Sequence of chain 16.B:
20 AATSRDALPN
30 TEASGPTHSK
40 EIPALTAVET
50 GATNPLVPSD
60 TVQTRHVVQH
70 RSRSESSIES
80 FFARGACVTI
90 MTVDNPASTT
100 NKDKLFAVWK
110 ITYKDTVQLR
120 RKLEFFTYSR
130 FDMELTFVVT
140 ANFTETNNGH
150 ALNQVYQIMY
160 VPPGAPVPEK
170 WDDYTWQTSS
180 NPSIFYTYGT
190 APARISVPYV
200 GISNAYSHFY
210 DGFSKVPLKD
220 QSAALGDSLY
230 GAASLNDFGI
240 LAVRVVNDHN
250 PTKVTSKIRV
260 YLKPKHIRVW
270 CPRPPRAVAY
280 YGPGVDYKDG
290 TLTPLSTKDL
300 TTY

A small-molecule ligand and the protein it binds are described below.
Small molecule (SMILES): CCOC(=O)c1ccc(OCCC2CCN(c3ccc(C)nn3)CC2)cc1

Sequence of chain 16.D:
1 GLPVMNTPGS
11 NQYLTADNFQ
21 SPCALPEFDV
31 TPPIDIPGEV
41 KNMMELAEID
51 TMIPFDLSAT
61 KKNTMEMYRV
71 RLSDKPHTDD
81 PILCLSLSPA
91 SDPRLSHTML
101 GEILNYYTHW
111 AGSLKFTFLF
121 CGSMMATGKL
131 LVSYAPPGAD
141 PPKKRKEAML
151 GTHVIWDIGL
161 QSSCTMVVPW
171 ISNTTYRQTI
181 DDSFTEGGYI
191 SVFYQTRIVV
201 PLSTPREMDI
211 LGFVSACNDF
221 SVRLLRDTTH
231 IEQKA

Binding-site contacts:
Ligand atom C4 contacts residue VAL196 of chain 16.B at 3.9 Å (hydrophobic).
Ligand atom N4 contacts residue LEU134 of chain 16.B at 3.7 Å.
Ligand atom C13 contacts residue VAL199 of chain 16.B at 3.7 Å (hydrophobic).
Ligand atom C21 contacts residue TYR112 of chain 16.B at 3.3 Å (hydrophobic).
Ligand atom C25 contacts residue SER206 of chain 16.B at 3.8 Å.
Ligand atom C8 contacts residue VAL199 of chain 16.B at 3.7 Å (hydrophobic).
Ligand atom O23 contacts residue PHE237 of chain 16.B at 3.8 Å.
Ligand atom C10 contacts residue MET132 of chain 16.B at 3.3 Å (hydrophobic).
Ligand atom C25 contacts residue ASP236 of chain 16.B at 3.5 Å.
Ligand atom C18 contacts residue PHE237 of chain 16.B at 3.6 Å (hydrophobic).
Ligand atom C2 contacts residue ILE194 of chain 16.B at 3.5 Å (hydrophobic).
Ligand atom C17 contacts residue PHE237 of chain 16.B at 3.7 Å (hydrophobic).
Ligand atom C21 contacts residue PHE237 of chain 16.B at 3.7 Å (hydrophobic).
Ligand atom C13 contacts residue MET132 of chain 16.B at 3.8 Å (hydrophobic).
Ligand atom C8 contacts residue VAL196 of chain 16.B at 3.6 Å (hydrophobic).
Ligand atom O14 contacts residue MET132 of chain 16.B at 3.4 Å.
Ligand atom O23 contacts residue TYR112 of chain 16.B at 3.5 Å.
Ligand atom C2 contacts residue TYR159 of chain 16.B at 3.5 Å (hydrophobic).
Ligand atom C1 contacts residue PRO181 of chain 16.B at 3.7 Å (hydrophobic).
Ligand atom C11 contacts residue ILE110 of chain 16.B at 3.6 Å (hydrophobic).
Ligand atom C5 contacts residue VAL196 of chain 16.B at 3.8 Å (hydrophobic).
Ligand atom C11 contacts residue LEU134 of chain 16.B at 3.8 Å (hydrophobic).
Ligand atom C10 contacts residue ILE110 of chain 16.B at 3.5 Å (hydrophobic).
Ligand atom C17 contacts residue TYR112 of chain 16.B at 3.8 Å (hydrophobic).
Ligand atom N3 contacts residue ILE194 of chain 16.B at 3.6 Å.
Ligand atom O22 contacts residue TYR205 of chain 16.B at 3.8 Å.
Ligand atom N3 contacts residue TYR159 of chain 16.B at 3.9 Å.
Ligand atom O22 contacts residue TYR112 of chain 16.B at 3.5 Å.
Ligand atom C7 contacts residue TYR159 of chain 16.B at 3.7 Å (hydrophobic).
Ligand atom N6 contacts residue VAL196 of chain 16.B at 3.9 Å.
Ligand atom C19 contacts residue TYR205 of chain 16.B at 3.7 Å (hydrophobic).
Ligand atom C20 contacts residue TYR205 of chain 16.B at 3.5 Å (hydrophobic).
Ligand atom C3 contacts residue TYR159 of chain 16.B at 3.6 Å (hydrophobic).
Ligand atom C4 contacts residue TYR159 of chain 16.B at 3.5 Å (hydrophobic).
Ligand atom C12 contacts residue PHE237 of chain 16.B at 3.5 Å (hydrophobic).
Ligand atom C3 contacts residue ALA24 of chain 16.D at 3.5 Å (hydrophobic).
Ligand atom N4 contacts residue LEU240 of chain 16.B at 3.6 Å.
Ligand atom C7 contacts residue VAL196 of chain 16.B at 3.6 Å (hydrophobic).
Ligand atom N3 contacts residue LEU240 of chain 16.B at 3.5 Å.
Ligand atom C18 contacts residue TYR112 of chain 16.B at 3.7 Å (hydrophobic).